Sequence of chain 1.E:
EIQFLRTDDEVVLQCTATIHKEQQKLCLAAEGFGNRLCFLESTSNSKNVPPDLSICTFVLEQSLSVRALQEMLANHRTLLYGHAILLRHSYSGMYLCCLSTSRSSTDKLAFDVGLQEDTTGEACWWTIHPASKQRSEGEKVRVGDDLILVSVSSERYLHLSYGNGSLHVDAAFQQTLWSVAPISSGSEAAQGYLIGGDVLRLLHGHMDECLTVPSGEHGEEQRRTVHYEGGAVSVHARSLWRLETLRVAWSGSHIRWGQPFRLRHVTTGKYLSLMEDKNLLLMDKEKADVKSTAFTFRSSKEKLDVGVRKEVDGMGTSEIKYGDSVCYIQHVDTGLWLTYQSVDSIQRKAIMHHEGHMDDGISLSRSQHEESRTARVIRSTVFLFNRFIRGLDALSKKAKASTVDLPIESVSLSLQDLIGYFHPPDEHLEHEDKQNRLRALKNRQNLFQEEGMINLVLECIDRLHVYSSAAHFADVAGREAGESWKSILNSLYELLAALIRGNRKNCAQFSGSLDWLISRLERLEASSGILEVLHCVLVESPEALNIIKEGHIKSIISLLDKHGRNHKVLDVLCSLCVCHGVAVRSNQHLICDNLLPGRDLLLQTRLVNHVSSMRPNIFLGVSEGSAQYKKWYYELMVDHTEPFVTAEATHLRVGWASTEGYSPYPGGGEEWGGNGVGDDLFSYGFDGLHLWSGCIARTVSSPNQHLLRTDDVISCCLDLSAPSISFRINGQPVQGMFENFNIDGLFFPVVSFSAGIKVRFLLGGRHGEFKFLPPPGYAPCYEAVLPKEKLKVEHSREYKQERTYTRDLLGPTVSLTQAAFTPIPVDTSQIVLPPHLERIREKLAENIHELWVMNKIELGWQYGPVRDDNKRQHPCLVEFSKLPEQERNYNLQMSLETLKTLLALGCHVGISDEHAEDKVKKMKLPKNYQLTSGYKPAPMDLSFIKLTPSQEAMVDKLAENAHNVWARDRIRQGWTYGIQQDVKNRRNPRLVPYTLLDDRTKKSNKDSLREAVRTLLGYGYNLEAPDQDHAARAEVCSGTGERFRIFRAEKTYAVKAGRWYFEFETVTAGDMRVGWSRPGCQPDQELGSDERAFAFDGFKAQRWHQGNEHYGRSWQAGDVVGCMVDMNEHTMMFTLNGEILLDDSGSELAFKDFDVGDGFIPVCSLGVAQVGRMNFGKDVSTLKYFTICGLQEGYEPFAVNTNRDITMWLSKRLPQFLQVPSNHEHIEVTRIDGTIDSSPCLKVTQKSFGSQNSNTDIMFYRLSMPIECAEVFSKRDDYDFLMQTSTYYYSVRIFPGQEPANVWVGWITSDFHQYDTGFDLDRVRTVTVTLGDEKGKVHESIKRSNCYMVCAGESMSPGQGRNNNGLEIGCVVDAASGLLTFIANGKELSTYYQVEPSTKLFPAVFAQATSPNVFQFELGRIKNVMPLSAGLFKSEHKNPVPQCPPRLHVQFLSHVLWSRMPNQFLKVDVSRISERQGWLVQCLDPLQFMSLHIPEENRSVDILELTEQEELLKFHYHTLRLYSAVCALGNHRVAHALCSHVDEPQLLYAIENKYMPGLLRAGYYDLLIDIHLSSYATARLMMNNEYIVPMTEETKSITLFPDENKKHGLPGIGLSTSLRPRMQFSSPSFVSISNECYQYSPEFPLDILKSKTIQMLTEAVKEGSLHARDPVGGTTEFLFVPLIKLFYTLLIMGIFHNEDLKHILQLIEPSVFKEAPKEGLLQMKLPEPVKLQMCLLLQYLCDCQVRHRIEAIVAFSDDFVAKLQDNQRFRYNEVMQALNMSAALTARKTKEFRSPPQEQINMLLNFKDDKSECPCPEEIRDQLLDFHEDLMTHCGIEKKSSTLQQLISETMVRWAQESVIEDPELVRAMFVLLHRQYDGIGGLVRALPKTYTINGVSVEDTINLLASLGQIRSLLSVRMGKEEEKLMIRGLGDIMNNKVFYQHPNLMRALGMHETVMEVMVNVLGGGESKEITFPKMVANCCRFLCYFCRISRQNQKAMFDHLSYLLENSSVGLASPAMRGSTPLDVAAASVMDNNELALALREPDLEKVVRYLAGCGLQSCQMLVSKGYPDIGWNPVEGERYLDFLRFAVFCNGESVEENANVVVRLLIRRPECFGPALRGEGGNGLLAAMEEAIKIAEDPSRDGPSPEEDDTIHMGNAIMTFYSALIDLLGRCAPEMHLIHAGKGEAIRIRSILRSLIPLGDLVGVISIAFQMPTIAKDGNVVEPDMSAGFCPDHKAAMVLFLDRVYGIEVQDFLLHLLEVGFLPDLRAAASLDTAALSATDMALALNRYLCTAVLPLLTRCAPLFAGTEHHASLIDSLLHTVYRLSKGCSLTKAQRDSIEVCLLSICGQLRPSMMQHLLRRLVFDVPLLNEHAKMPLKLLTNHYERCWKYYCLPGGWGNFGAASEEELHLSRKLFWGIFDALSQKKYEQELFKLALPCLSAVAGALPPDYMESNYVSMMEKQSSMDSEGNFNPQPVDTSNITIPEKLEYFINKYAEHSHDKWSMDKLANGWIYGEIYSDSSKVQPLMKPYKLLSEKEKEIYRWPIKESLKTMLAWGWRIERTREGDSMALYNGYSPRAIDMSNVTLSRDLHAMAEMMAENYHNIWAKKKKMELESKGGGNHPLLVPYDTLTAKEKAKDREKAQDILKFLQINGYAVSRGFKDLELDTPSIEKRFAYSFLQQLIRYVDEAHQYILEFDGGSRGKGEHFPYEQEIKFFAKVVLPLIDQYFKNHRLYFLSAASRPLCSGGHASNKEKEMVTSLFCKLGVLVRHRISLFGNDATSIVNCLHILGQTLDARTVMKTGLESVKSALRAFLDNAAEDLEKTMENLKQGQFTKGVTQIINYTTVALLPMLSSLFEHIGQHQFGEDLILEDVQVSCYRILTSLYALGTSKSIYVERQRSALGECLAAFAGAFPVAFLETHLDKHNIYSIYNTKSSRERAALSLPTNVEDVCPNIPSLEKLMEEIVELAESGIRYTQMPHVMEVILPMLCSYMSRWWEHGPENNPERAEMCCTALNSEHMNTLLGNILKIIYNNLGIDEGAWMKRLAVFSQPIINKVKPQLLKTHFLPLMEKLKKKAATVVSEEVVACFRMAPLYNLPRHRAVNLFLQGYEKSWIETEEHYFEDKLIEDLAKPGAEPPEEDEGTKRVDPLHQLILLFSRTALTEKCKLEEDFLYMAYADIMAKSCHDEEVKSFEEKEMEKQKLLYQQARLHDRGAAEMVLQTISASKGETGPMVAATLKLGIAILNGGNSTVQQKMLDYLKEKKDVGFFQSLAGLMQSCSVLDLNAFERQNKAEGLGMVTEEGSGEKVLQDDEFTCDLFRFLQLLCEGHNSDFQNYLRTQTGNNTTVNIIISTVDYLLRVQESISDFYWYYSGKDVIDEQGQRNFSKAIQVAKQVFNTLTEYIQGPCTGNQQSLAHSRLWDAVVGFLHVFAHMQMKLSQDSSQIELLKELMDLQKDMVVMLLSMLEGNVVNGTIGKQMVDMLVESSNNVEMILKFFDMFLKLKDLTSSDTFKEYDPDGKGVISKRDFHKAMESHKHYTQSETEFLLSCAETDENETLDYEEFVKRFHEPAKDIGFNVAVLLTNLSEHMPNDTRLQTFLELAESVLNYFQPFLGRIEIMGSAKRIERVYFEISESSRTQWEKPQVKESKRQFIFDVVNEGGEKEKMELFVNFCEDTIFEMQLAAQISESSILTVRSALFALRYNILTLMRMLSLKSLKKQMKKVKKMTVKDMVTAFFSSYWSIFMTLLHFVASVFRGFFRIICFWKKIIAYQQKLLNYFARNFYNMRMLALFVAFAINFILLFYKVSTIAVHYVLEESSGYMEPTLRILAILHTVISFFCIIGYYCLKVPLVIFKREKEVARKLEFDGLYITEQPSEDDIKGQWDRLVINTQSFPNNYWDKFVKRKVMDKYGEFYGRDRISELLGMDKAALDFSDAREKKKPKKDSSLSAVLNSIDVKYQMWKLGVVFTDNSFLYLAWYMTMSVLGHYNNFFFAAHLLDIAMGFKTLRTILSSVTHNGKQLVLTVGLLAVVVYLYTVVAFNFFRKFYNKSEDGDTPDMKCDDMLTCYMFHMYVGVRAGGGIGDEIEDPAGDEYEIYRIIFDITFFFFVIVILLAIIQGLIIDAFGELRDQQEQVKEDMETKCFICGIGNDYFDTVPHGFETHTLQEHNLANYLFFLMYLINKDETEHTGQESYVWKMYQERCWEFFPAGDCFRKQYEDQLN

Binding-site contacts:
Ligand atom C6 contacts residue TRP4645 of chain 1.E at 3.3 Å (hydrophobic).
Ligand atom C2 contacts residue TRP4941 of chain 1.E at 4.4 Å (hydrophobic).
Ligand atom C8 contacts residue ILE4197 of chain 1.E at 4.2 Å (hydrophobic).
Ligand atom N9 contacts residue TRP4645 of chain 1.E at 3.3 Å.
Ligand atom C6 contacts residue ILE4926 of chain 1.E at 3.7 Å (hydrophobic).
Ligand atom C4 contacts residue ILE4926 of chain 1.E at 3.9 Å (hydrophobic).
Ligand atom C8 contacts residue ILE4926 of chain 1.E at 4.3 Å (hydrophobic).
Ligand atom N1 contacts residue ILE4926 of chain 1.E at 4.0 Å.
Ligand atom O6 contacts residue ILE4926 of chain 1.E at 4.0 Å.
Ligand atom C4 contacts residue TRP4645 of chain 1.E at 3.3 Å (hydrophobic).
Ligand atom O6 contacts residue GLU4194 of chain 1.E at 4.3 Å.
Ligand atom O6 contacts residue TYR4944 of chain 1.E at 2.4 Å (h-bond).
Ligand atom N7 contacts residue TRP4645 of chain 1.E at 3.3 Å.
Ligand atom N3 contacts residue ILE4926 of chain 1.E at 3.9 Å.
Ligand atom C6 contacts residue TYR4944 of chain 1.E at 3.5 Å (hydrophobic).
Ligand atom O2 contacts residue TRP4645 of chain 1.E at 3.3 Å.
Ligand atom O2 contacts residue TRP4941 of chain 1.E at 3.8 Å.
Ligand atom C2 contacts residue ILE4926 of chain 1.E at 4.0 Å (hydrophobic).
Ligand atom N3 contacts residue TRP4645 of chain 1.E at 3.3 Å.
Ligand atom N1 contacts residue TYR4944 of chain 1.E at 4.1 Å.
Ligand atom C5 contacts residue ILE4926 of chain 1.E at 3.6 Å (hydrophobic).
Ligand atom C5 contacts residue TRP4645 of chain 1.E at 3.3 Å (hydrophobic).
Ligand atom N7 contacts residue ILE4926 of chain 1.E at 3.9 Å.
Ligand atom C2 contacts residue TRP4645 of chain 1.E at 3.4 Å (hydrophobic).
Ligand atom N9 contacts residue ILE4926 of chain 1.E at 4.3 Å.
Ligand atom O6 contacts residue TRP4645 of chain 1.E at 3.6 Å.
Ligand atom C8 contacts residue TRP4645 of chain 1.E at 3.4 Å (hydrophobic).
Ligand atom N1 contacts residue TRP4645 of chain 1.E at 3.3 Å.

This small molecule binds to this protein.
Small molecule (SMILES): O=c1[nH]c(=O)c2nc[nH]c2[nH]1